A protein and the small-molecule ligand that binds it are described below.
Small molecule (SMILES): C[n+]1cn([C@@H]2O[C@H](CO[P](=O)(O)OP(=O)(O)O[P](=O)(O)OC[C@H]3O[C@@H](n4cnc5c(=O)[nH]c(N)nc54)[C@H](O)[C@@H]3O)[C@@H](O)[C@H]2O)c2nc(N)[nH]c(=O)c21

Sequence of chain 1.A:
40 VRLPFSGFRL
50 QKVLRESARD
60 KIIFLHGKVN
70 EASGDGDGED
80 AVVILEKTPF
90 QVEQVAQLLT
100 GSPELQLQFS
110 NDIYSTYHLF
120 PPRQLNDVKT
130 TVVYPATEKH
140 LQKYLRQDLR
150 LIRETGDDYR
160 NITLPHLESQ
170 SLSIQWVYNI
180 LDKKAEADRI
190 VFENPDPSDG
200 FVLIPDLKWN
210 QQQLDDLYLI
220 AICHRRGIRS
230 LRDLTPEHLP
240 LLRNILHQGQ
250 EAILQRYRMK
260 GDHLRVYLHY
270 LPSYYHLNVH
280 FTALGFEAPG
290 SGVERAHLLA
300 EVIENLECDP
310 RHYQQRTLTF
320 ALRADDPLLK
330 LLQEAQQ

Binding-site contacts:
Ligand atom O1A contacts residue ASN277 of chain 1.A at 3.3 Å (h-bond).
Ligand atom O3D contacts residue LYS207 of chain 1.A at 3.3 Å (salt-bridge).
Ligand atom C4A contacts residue TRP175 of chain 1.A at 3.5 Å (hydrophobic).
Ligand atom C2D contacts residue ASP205 of chain 1.A at 3.4 Å.
Ligand atom O1A contacts residue HIS268 of chain 1.A at 2.9 Å (h-bond).
Ligand atom O6B contacts residue ARG322 of chain 1.A at 3.4 Å.
Ligand atom C6A contacts residue LEU206 of chain 1.A at 3.5 Å (hydrophobic).
Ligand atom PB contacts residue SER272 of chain 1.A at 3.5 Å.
Ligand atom C5A contacts residue LEU206 of chain 1.A at 3.5 Å (hydrophobic).
Ligand atom O6A contacts residue GLU185 of chain 1.A at 3.5 Å (salt-bridge).
Ligand atom O2G contacts residue LYS207 of chain 1.A at 3.5 Å (salt-bridge).
Ligand atom C2A contacts residue LEU206 of chain 1.A at 3.5 Å (hydrophobic).
Ligand atom N2A contacts residue GLU185 of chain 1.A at 2.9 Å (salt-bridge).
Ligand atom C6A contacts residue TRP175 of chain 1.A at 3.2 Å (hydrophobic).
Ligand atom O2D contacts residue ASP205 of chain 1.A at 2.6 Å (salt-bridge).
Ligand atom O5D contacts residue ASN277 of chain 1.A at 3.4 Å (h-bond).
Ligand atom N1A contacts residue GLU185 of chain 1.A at 2.9 Å (salt-bridge).
Ligand atom C5A contacts residue TRP175 of chain 1.A at 3.5 Å (hydrophobic).
Ligand atom O4D contacts residue TRP175 of chain 1.A at 3.5 Å.
Ligand atom N1A contacts residue LEU206 of chain 1.A at 3.5 Å.
Ligand atom O5E contacts residue SER272 of chain 1.A at 3.3 Å (h-bond).
Ligand atom C1D contacts residue ASP205 of chain 1.A at 3.6 Å.
Ligand atom O2A contacts residue TYR273 of chain 1.A at 2.9 Å (h-bond).
Ligand atom PA contacts residue SER272 of chain 1.A at 3.4 Å.
Ligand atom O1A contacts residue HIS279 of chain 1.A at 3.3 Å (h-bond).
Ligand atom O1B contacts residue HIS268 of chain 1.A at 3.2 Å.
Ligand atom O2D contacts residue LYS207 of chain 1.A at 3.3 Å (salt-bridge).
Ligand atom O2A contacts residue ASN277 of chain 1.A at 3.2 Å (h-bond).
Ligand atom O6A contacts residue TRP175 of chain 1.A at 3.4 Å.
Ligand atom N2A contacts residue PRO204 of chain 1.A at 3.2 Å (h-bond).
Ligand atom PA contacts residue ASN277 of chain 1.A at 3.6 Å.
Ligand atom O2A contacts residue SER272 of chain 1.A at 3.1 Å (h-bond).
Ligand atom N2A contacts residue ARG188 of chain 1.A at 3.5 Å (salt-bridge).
Ligand atom O5D contacts residue HIS279 of chain 1.A at 3.1 Å.
Ligand atom O3A contacts residue SER272 of chain 1.A at 2.8 Å (h-bond).
Ligand atom O3D contacts residue ASP205 of chain 1.A at 2.8 Å (salt-bridge).
Ligand atom O2B contacts residue ARG294 of chain 1.A at 3.0 Å (salt-bridge).
Ligand atom O3D contacts residue ILE219 of chain 1.A at 2.9 Å.
Ligand atom O3D contacts residue HIS279 of chain 1.A at 3.3 Å.
Ligand atom O2B contacts residue SER272 of chain 1.A at 2.5 Å (h-bond).